Sequence of chain 1.A:
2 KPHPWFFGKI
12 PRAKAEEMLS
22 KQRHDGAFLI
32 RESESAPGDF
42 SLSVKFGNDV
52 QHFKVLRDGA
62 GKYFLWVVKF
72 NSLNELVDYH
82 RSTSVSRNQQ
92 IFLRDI

The protein below binds the small molecule below.
Small molecule (SMILES): NC(=O)CC1NC(=O)C2(CCCCC2)NC(=O)[C@@H](CC(=O)O)[C@@H](c2ccc(C(C(=O)O)C(=O)O)cc2)/C=C/C[C@@H](Cc2cccc3ccccc23)CNC1=O

Binding-site contacts:
Ligand atom C16 contacts residue S1S1 of chain 1.G at 4.2 Å.
Ligand atom C40 contacts residue ARG88 of chain 1.A at 4.2 Å.
Ligand atom C4 contacts residue S1S1 of chain 1.G at 3.3 Å.
Ligand atom C18 contacts residue S1S1 of chain 1.G at 3.9 Å.
Ligand atom C23 contacts residue ASP59 of chain 1.A at 3.3 Å.
Ligand atom O3 contacts residue S1S1 of chain 1.G at 3.1 Å (h-bond).
Ligand atom C24 contacts residue S1S1 of chain 1.G at 4.0 Å.
Ligand atom C24 contacts residue ALA61 of chain 1.A at 3.8 Å (hydrophobic).
Ligand atom O7 contacts residue ARG88 of chain 1.A at 2.8 Å (salt-bridge).
Ligand atom C14 contacts residue S1S1 of chain 1.G at 4.0 Å.
Ligand atom C6 contacts residue S1S1 of chain 1.G at 4.2 Å.
Ligand atom C2 contacts residue S1S1 of chain 1.G at 3.6 Å.
Ligand atom O2 contacts residue S1S1 of chain 1.G at 3.7 Å.
Ligand atom O2 contacts residue ALA61 of chain 1.A at 3.8 Å.
Ligand atom N contacts residue ARG88 of chain 1.A at 3.7 Å.
Ligand atom O1 contacts residue ASP59 of chain 1.A at 3.3 Å (salt-bridge).
Ligand atom C12 contacts residue S1S1 of chain 1.G at 3.5 Å.
Ligand atom C3 contacts residue S1S1 of chain 1.G at 3.4 Å.
Ligand atom C22 contacts residue S1S1 of chain 1.G at 4.1 Å.
Ligand atom C37 contacts residue ARG88 of chain 1.A at 3.9 Å.
Ligand atom C24 contacts residue LYS63 of chain 1.A at 4.1 Å.
Ligand atom O contacts residue ASP59 of chain 1.A at 2.5 Å (salt-bridge).
Ligand atom C8 contacts residue S1S1 of chain 1.G at 4.2 Å.
Ligand atom O2 contacts residue LYS63 of chain 1.A at 3.1 Å.
Ligand atom C13 contacts residue S1S1 of chain 1.G at 3.5 Å.
Ligand atom C21 contacts residue S1S1 of chain 1.G at 4.2 Å.
Ligand atom C39 contacts residue S1S1 of chain 1.G at 4.1 Å.
Ligand atom C30 contacts residue ARG88 of chain 1.A at 3.7 Å.
Ligand atom C15 contacts residue S1S1 of chain 1.G at 4.1 Å.
Ligand atom O contacts residue ALA61 of chain 1.A at 3.7 Å.
Ligand atom C17 contacts residue S1S1 of chain 1.G at 4.2 Å.
Ligand atom O6 contacts residue ARG88 of chain 1.A at 2.8 Å (salt-bridge).
Ligand atom C25 contacts residue ARG88 of chain 1.A at 3.7 Å.
Ligand atom C20 contacts residue LYS63 of chain 1.A at 4.1 Å.
Ligand atom C5 contacts residue S1S1 of chain 1.G at 3.2 Å.
Ligand atom C9 contacts residue S1S1 of chain 1.G at 4.0 Å.
Ligand atom O9 contacts residue S1S1 of chain 1.G at 3.8 Å.
Ligand atom O contacts residue LYS63 of chain 1.A at 3.1 Å.
Ligand atom C35 contacts residue ARG88 of chain 1.A at 3.8 Å.
Ligand atom O3 contacts residue ALA61 of chain 1.A at 3.6 Å.